Sequence of chain 1.A:
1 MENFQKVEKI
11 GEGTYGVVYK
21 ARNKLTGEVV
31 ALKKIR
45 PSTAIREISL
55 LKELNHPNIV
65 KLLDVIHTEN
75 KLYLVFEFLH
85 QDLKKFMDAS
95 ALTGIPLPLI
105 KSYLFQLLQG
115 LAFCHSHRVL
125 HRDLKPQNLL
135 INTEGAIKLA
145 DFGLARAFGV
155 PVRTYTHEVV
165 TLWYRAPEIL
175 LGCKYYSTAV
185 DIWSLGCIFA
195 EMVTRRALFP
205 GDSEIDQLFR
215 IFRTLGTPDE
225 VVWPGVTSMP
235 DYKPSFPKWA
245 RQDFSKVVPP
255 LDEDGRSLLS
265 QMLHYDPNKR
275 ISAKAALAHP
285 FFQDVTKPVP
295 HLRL

Binding-site contacts:
Ligand atom C4 contacts residue ASP145 of chain 1.A at 3.3 Å.
Ligand atom C26 contacts residue HIS84 of chain 1.A at 3.4 Å.
Ligand atom C6 contacts residue VAL18 of chain 1.A at 3.6 Å (hydrophobic).
Ligand atom C5 contacts residue VAL18 of chain 1.A at 3.9 Å (hydrophobic).
Ligand atom N21 contacts residue PHE82 of chain 1.A at 3.8 Å.
Ligand atom C22 contacts residue LEU134 of chain 1.A at 3.8 Å (hydrophobic).
Ligand atom C13 contacts residue LEU134 of chain 1.A at 3.8 Å (hydrophobic).
Ligand atom C5 contacts residue ASP145 of chain 1.A at 3.3 Å.
Ligand atom N21 contacts residue LEU83 of chain 1.A at 3.3 Å (h-bond).
Ligand atom C5 contacts residue LYS33 of chain 1.A at 3.2 Å.
Ligand atom C26 contacts residue LYS89 of chain 1.A at 3.5 Å.
Ligand atom N23 contacts residue LEU83 of chain 1.A at 3.2 Å (h-bond).
Ligand atom C12 contacts residue ALA144 of chain 1.A at 3.9 Å (hydrophobic).
Ligand atom C16 contacts residue LEU134 of chain 1.A at 3.9 Å (hydrophobic).
Ligand atom N20 contacts residue ALA31 of chain 1.A at 3.3 Å.
Ligand atom CL1 contacts residue ASP145 of chain 1.A at 3.3 Å.
Ligand atom N20 contacts residue PHE82 of chain 1.A at 3.9 Å.
Ligand atom C22 contacts residue LEU83 of chain 1.A at 3.7 Å (hydrophobic).
Ligand atom C13 contacts residue PHE80 of chain 1.A at 3.9 Å (hydrophobic).
Ligand atom CL1 contacts residue PHE80 of chain 1.A at 3.6 Å.
Ligand atom N21 contacts residue ALA31 of chain 1.A at 3.7 Å.
Ligand atom C26 contacts residue LEU83 of chain 1.A at 3.9 Å (hydrophobic).
Ligand atom C14 contacts residue ALA31 of chain 1.A at 3.6 Å (hydrophobic).
Ligand atom C6 contacts residue LYS33 of chain 1.A at 3.6 Å.
Ligand atom C29 contacts residue ASP86 of chain 1.A at 3.1 Å.
Ligand atom C29 contacts residue GLN85 of chain 1.A at 3.6 Å.
Ligand atom C24 contacts residue ILE10 of chain 1.A at 3.6 Å (hydrophobic).
Ligand atom CL1 contacts residue ALA144 of chain 1.A at 3.7 Å.
Ligand atom C25 contacts residue ILE10 of chain 1.A at 3.8 Å (hydrophobic).
Ligand atom N20 contacts residue LEU83 of chain 1.A at 3.9 Å.
Ligand atom N23 contacts residue ILE10 of chain 1.A at 3.6 Å.
Ligand atom C15 contacts residue LEU134 of chain 1.A at 3.5 Å (hydrophobic).
Ligand atom C29 contacts residue LYS89 of chain 1.A at 3.2 Å.
Ligand atom C14 contacts residue GLU81 of chain 1.A at 3.9 Å.
Ligand atom C14 contacts residue LEU134 of chain 1.A at 3.4 Å (hydrophobic).
Ligand atom N21 contacts residue GLU81 of chain 1.A at 3.7 Å.
Ligand atom C3 contacts residue ASN132 of chain 1.A at 3.8 Å.
Ligand atom N20 contacts residue GLU81 of chain 1.A at 3.0 Å (salt-bridge).
Ligand atom C26 contacts residue GLN85 of chain 1.A at 3.7 Å.
Ligand atom N20 contacts residue LEU134 of chain 1.A at 3.7 Å.

The small molecule below binds the protein below.
Small molecule (SMILES): CCCC(=O)Nc1n[nH]c2cc(Cl)c(-c3ccccc3)cc12